This small molecule binds to this protein.
Small molecule (SMILES): Cc1c[nH]c(=O)nc1N

Binding-site contacts:
Ligand atom N3 contacts residue GLU212 of chain 1.E at 2.8 Å (salt-bridge).
Ligand atom N4 contacts residue FE21 of chain 1.BA at 3.7 Å.
Ligand atom CM5 contacts residue GLU273 of chain 1.E at 3.5 Å.
Ligand atom C6 contacts residue GLN151 of chain 1.E at 3.6 Å.
Ligand atom O2 contacts residue ILE178 of chain 1.E at 3.6 Å.
Ligand atom N4 contacts residue HIS241 of chain 1.E at 3.6 Å.
Ligand atom C5 contacts residue ASP308 of chain 1.E at 4.0 Å.
Ligand atom CM5 contacts residue ASP308 of chain 1.E at 3.4 Å.
Ligand atom CM5 contacts residue HIS58 of chain 1.E at 3.6 Å.
Ligand atom C2 contacts residue HIS209 of chain 1.E at 3.9 Å.
Ligand atom O2 contacts residue PHE149 of chain 1.E at 3.6 Å.
Ligand atom C4 contacts residue HIS58 of chain 1.E at 4.0 Å.
Ligand atom O2 contacts residue LEU76 of chain 1.E at 3.6 Å.
Ligand atom CM5 contacts residue SER309 of chain 1.E at 3.1 Å.
Ligand atom N4 contacts residue ASP308 of chain 1.E at 2.6 Å (salt-bridge).
Ligand atom C5 contacts residue HIS58 of chain 1.E at 3.6 Å.
Ligand atom O2 contacts residue GLU212 of chain 1.E at 3.6 Å.
Ligand atom C2 contacts residue LEU76 of chain 1.E at 3.6 Å (hydrophobic).
Ligand atom N3 contacts residue LEU76 of chain 1.E at 3.4 Å.
Ligand atom C6 contacts residue HIS58 of chain 1.E at 3.5 Å.
Ligand atom O2 contacts residue GLN151 of chain 1.E at 3.1 Å (h-bond).
Ligand atom C4 contacts residue FE21 of chain 1.BA at 3.7 Å.
Ligand atom N3 contacts residue HIS209 of chain 1.E at 3.7 Å.
Ligand atom C5 contacts residue FE21 of chain 1.BA at 4.0 Å.
Ligand atom N4 contacts residue GLU273 of chain 1.E at 3.9 Å.
Ligand atom C4 contacts residue GLU212 of chain 1.E at 3.6 Å.
Ligand atom O2 contacts residue HIS209 of chain 1.E at 3.9 Å.
Ligand atom CM5 contacts residue TRP314 of chain 1.E at 3.7 Å (hydrophobic).
Ligand atom N1 contacts residue HIS58 of chain 1.E at 3.8 Å.
Ligand atom C6 contacts residue TRP314 of chain 1.E at 3.5 Å (hydrophobic).
Ligand atom C5 contacts residue TRP314 of chain 1.E at 3.7 Å (hydrophobic).
Ligand atom C2 contacts residue GLN151 of chain 1.E at 3.7 Å.
Ligand atom C2 contacts residue PHE149 of chain 1.E at 4.0 Å (hydrophobic).
Ligand atom C2 contacts residue GLU212 of chain 1.E at 3.7 Å.
Ligand atom N4 contacts residue GLU212 of chain 1.E at 2.8 Å (salt-bridge).
Ligand atom N1 contacts residue PHE149 of chain 1.E at 3.9 Å.
Ligand atom N1 contacts residue GLN151 of chain 1.E at 2.8 Å (h-bond).
Ligand atom C4 contacts residue ASP308 of chain 1.E at 3.7 Å.
Ligand atom N1 contacts residue TRP314 of chain 1.E at 3.6 Å.
Ligand atom CM5 contacts residue ASP312 of chain 1.E at 4.1 Å.

Sequence of chain 1.E:
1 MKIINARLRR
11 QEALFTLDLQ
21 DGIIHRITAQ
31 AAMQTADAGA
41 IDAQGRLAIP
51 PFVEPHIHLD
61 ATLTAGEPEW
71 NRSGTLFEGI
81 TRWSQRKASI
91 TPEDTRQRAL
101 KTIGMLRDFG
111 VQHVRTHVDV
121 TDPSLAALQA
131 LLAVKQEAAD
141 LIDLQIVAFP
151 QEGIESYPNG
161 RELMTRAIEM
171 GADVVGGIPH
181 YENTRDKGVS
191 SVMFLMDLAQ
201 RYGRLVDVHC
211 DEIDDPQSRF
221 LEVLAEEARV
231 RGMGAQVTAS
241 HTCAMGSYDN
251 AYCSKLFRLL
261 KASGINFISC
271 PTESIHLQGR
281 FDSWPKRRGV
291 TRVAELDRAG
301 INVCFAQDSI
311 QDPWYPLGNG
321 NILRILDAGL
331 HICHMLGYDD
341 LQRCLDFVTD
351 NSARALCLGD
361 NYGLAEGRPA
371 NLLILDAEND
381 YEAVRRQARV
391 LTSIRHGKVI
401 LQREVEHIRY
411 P